Binding-site contacts:
Ligand atom C2 contacts residue PHE105 of chain 2.A at 3.4 Å (hydrophobic).
Ligand atom CAM contacts residue ASP67 of chain 1.A at 3.3 Å.
Ligand atom OAL contacts residue GLY142 of chain 2.A at 3.3 Å.
Ligand atom C4 contacts residue PHE149 of chain 2.A at 3.9 Å (hydrophobic).
Ligand atom N6 contacts residue ASP67 of chain 1.A at 2.6 Å (salt-bridge).
Ligand atom CAN contacts residue GLY66 of chain 1.A at 3.5 Å.
Ligand atom C5 contacts residue PHE105 of chain 2.A at 3.9 Å (hydrophobic).
Ligand atom C4 contacts residue TYR87 of chain 2.A at 3.4 Å (hydrophobic).
Ligand atom N6 contacts residue PHE105 of chain 2.A at 4.0 Å.
Ligand atom N7 contacts residue THR71 of chain 2.A at 3.6 Å.
Ligand atom N3 contacts residue PHE149 of chain 2.A at 3.7 Å.
Ligand atom N3 contacts residue TYR87 of chain 2.A at 2.6 Å (h-bond).
Ligand atom CAN contacts residue TYR138 of chain 2.A at 4.0 Å (hydrophobic).
Ligand atom N7 contacts residue VAL89 of chain 2.A at 3.9 Å.
Ligand atom CAM contacts residue PHE105 of chain 2.A at 3.9 Å (hydrophobic).
Ligand atom CAK contacts residue ASP67 of chain 1.A at 3.4 Å.
Ligand atom C2 contacts residue TYR87 of chain 2.A at 3.6 Å (hydrophobic).
Ligand atom C2 contacts residue PHE149 of chain 2.A at 3.9 Å (hydrophobic).
Ligand atom CAP contacts residue ARG145 of chain 2.A at 3.6 Å.
Ligand atom C8 contacts residue ASP67 of chain 1.A at 3.4 Å.
Ligand atom C6 contacts residue ASP67 of chain 1.A at 3.7 Å.
Ligand atom CAO contacts residue GLY66 of chain 1.A at 3.8 Å.
Ligand atom C6 contacts residue PHE105 of chain 2.A at 3.5 Å (hydrophobic).
Ligand atom CAO contacts residue ILE103 of chain 2.A at 3.3 Å (hydrophobic).
Ligand atom CAP contacts residue ASP67 of chain 1.A at 3.4 Å.
Ligand atom CAK contacts residue GLY142 of chain 2.A at 3.8 Å.
Ligand atom N7 contacts residue ASP67 of chain 1.A at 2.5 Å (salt-bridge).
Ligand atom CAM contacts residue ILE103 of chain 2.A at 3.7 Å (hydrophobic).
Ligand atom C8 contacts residue THR71 of chain 2.A at 3.5 Å.
Ligand atom CAO contacts residue TYR138 of chain 2.A at 3.5 Å (hydrophobic).
Ligand atom OAL contacts residue GLY66 of chain 1.A at 3.8 Å.
Ligand atom N9 contacts residue TYR87 of chain 2.A at 3.5 Å.
Ligand atom N1 contacts residue ARG145 of chain 2.A at 3.9 Å.
Ligand atom C5 contacts residue ASP67 of chain 1.A at 3.6 Å.
Ligand atom C8 contacts residue VAL89 of chain 2.A at 3.6 Å (hydrophobic).
Ligand atom N6 contacts residue PHE68 of chain 1.A at 3.9 Å.
Ligand atom CAN contacts residue GLY142 of chain 2.A at 3.6 Å.
Ligand atom CAP contacts residue PHE68 of chain 1.A at 3.9 Å (hydrophobic).
Ligand atom N1 contacts residue PHE105 of chain 2.A at 3.4 Å.
Ligand atom N9 contacts residue GLN73 of chain 2.A at 3.1 Å (h-bond).

Sequence of chain 2.A:
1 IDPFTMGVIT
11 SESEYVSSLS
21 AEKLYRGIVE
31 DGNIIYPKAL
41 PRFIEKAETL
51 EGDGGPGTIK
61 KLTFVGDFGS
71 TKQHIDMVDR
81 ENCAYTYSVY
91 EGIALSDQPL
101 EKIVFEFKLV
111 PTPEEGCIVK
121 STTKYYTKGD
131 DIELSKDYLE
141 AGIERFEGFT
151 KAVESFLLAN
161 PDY

This small molecule binds to this protein.
Small molecule (SMILES): c1coc(CNc2ncnc3nc[nH]c23)c1

Sequence of chain 1.A:
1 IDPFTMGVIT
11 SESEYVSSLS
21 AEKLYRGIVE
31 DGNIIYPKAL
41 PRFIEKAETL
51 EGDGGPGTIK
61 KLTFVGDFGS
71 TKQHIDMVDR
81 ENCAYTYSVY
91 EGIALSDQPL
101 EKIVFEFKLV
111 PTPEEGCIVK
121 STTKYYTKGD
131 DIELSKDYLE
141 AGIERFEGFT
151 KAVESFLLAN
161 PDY